Sequence of chain 2.A:
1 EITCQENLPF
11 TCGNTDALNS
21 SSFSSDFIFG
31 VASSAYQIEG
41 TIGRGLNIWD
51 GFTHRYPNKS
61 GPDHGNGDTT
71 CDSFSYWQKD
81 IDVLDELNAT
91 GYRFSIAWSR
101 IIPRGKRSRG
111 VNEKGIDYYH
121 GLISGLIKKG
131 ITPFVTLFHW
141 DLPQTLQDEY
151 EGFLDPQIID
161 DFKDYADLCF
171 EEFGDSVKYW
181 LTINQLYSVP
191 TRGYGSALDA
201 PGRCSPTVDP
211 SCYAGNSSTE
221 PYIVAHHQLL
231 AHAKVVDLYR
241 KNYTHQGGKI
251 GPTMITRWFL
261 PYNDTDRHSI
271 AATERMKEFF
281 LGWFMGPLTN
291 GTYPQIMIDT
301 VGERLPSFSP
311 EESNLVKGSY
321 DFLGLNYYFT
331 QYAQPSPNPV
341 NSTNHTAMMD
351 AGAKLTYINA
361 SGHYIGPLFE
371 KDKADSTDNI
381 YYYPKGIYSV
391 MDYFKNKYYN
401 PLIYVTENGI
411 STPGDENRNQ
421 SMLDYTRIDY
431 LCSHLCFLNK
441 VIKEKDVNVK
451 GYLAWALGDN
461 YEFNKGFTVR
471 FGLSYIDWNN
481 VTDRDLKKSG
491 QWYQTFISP

Sequence of chain 1.A:
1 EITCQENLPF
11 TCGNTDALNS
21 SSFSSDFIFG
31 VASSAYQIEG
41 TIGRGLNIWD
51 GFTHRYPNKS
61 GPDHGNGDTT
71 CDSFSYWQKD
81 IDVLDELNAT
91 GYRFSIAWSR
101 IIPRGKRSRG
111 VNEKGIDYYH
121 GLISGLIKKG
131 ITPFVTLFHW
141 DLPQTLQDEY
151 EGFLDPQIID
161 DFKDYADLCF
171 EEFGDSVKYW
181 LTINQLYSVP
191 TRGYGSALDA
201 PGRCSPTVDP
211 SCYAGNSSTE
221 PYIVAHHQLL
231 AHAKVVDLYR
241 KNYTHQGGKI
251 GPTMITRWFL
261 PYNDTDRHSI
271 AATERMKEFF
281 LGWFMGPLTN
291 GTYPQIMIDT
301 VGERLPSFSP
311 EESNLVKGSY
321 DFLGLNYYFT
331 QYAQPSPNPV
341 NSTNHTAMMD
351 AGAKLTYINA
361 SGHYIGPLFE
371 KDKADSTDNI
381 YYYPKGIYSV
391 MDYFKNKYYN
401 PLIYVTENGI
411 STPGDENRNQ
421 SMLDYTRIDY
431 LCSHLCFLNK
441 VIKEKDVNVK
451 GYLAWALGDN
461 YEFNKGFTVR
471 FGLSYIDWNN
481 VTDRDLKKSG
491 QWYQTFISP

Binding-site contacts:
Ligand atom C1 contacts residue ASN58 of chain 1.A at 1.5 Å.
Ligand atom C4 contacts residue ASN58 of chain 1.A at 4.3 Å.
Ligand atom C7 contacts residue ASN58 of chain 1.A at 3.8 Å.
Ligand atom N2 contacts residue SO41 of chain 1.S at 4.1 Å.
Ligand atom O7 contacts residue SO41 of chain 1.S at 3.5 Å (h-bond).
Ligand atom C7 contacts residue SO41 of chain 1.S at 3.8 Å.
Ligand atom C6 contacts residue SER211 of chain 1.A at 4.2 Å.
Ligand atom O7 contacts residue ASN58 of chain 1.A at 4.2 Å.
Ligand atom C5 contacts residue ASN58 of chain 1.A at 3.7 Å.
Ligand atom O4 contacts residue SER211 of chain 1.A at 4.0 Å.
Ligand atom C2 contacts residue ASN58 of chain 1.A at 2.7 Å.
Ligand atom O6 contacts residue ILE42 of chain 2.A at 4.5 Å.
Ligand atom C1 contacts residue SO41 of chain 1.S at 4.0 Å.
Ligand atom O6 contacts residue TYR56 of chain 1.A at 3.6 Å.
Ligand atom O6 contacts residue SER211 of chain 1.A at 3.9 Å.
Ligand atom O5 contacts residue ASN58 of chain 1.A at 2.4 Å (h-bond).
Ligand atom C5 contacts residue SER211 of chain 1.A at 4.2 Å.
Ligand atom C2 contacts residue SO41 of chain 1.S at 4.2 Å.
Ligand atom N2 contacts residue ASN58 of chain 1.A at 2.9 Å (h-bond).
Ligand atom C3 contacts residue ASN58 of chain 1.A at 3.8 Å.

This protein binds this small molecule.
Small molecule (SMILES): CC(=O)N[C@@H]1[C@@H](O)[C@H](O)[C@@H](CO)O[C@H]1O